Sequence of chain 1.A:
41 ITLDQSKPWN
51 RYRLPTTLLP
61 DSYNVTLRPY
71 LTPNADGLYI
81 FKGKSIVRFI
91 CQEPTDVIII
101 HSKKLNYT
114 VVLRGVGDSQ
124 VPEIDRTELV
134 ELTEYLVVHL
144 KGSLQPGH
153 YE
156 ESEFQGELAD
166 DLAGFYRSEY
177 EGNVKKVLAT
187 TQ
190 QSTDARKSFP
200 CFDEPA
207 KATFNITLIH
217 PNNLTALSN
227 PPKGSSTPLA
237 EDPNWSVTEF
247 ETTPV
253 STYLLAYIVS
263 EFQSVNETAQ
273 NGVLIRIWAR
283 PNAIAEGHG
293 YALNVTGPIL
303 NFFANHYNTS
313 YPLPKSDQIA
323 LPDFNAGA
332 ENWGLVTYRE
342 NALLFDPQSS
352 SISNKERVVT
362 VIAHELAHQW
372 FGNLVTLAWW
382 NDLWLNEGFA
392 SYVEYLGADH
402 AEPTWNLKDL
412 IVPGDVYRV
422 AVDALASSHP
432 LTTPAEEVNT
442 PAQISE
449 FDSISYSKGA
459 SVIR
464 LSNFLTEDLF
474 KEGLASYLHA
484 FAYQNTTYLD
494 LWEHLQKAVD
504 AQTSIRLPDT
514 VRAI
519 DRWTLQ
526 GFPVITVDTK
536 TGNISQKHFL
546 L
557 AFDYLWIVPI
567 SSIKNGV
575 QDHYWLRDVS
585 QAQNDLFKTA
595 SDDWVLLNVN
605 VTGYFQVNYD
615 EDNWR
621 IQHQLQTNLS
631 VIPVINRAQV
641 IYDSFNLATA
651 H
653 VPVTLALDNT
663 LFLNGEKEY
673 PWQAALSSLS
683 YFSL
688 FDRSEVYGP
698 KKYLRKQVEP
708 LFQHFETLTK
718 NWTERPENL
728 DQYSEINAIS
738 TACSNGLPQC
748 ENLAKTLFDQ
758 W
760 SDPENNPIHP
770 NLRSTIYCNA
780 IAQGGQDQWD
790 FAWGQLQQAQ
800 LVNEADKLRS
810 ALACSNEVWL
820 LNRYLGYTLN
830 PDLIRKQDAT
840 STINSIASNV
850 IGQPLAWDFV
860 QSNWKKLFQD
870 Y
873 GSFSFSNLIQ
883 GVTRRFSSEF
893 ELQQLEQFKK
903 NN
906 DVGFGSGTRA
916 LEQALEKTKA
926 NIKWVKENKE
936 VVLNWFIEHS

This protein binds this small molecule.
Small molecule (SMILES): CC(=O)N[C@@H]1[C@@H](O)[C@H](O)[C@@H](CO)O[C@H]1O

Binding-site contacts:
Ligand atom O6 contacts residue HIS482 of chain 1.A at 3.8 Å.
Ligand atom O5 contacts residue HIS482 of chain 1.A at 3.2 Å.
Ligand atom C6 contacts residue HIS482 of chain 1.A at 3.9 Å.
Ligand atom C5 contacts residue ASN310 of chain 1.A at 3.4 Å.
Ligand atom C5 contacts residue HIS482 of chain 1.A at 4.1 Å.
Ligand atom C7 contacts residue ASN310 of chain 1.A at 3.5 Å.
Ligand atom C1 contacts residue HIS482 of chain 1.A at 4.1 Å.
Ligand atom O7 contacts residue ASN310 of chain 1.A at 3.4 Å (h-bond).
Ligand atom C2 contacts residue ASN310 of chain 1.A at 2.6 Å.
Ligand atom C3 contacts residue ASN310 of chain 1.A at 3.8 Å.
Ligand atom O7 contacts residue ALA478 of chain 1.A at 4.0 Å.
Ligand atom C1 contacts residue ASN310 of chain 1.A at 1.4 Å.
Ligand atom O5 contacts residue ASN310 of chain 1.A at 2.1 Å (h-bond).
Ligand atom N2 contacts residue ASN310 of chain 1.A at 3.2 Å (h-bond).
Ligand atom C4 contacts residue ASN310 of chain 1.A at 4.2 Å.